Sequence of chain 17.A:
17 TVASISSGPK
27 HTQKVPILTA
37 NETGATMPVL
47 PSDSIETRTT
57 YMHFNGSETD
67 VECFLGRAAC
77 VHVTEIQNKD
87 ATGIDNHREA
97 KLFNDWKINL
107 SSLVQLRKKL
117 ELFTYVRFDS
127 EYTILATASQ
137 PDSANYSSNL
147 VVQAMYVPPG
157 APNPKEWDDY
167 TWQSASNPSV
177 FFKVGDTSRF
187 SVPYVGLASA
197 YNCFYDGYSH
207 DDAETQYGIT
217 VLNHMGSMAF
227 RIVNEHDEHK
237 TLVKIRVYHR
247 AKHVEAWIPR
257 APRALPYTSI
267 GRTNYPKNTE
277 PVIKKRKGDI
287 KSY

Sequence of chain 17.C:
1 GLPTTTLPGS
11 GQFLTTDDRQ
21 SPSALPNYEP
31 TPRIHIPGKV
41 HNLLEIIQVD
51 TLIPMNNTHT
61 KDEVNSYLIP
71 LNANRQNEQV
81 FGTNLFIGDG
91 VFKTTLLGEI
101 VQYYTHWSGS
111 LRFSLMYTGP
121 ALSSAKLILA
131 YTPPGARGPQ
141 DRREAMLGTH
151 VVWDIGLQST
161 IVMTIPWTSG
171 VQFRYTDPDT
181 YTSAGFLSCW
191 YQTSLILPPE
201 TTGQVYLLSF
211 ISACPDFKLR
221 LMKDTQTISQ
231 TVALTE

Binding-site contacts:
Ligand atom C3C contacts residue TYR128 of chain 17.A at 3.9 Å (hydrophobic).
Ligand atom C4 contacts residue TYR152 of chain 17.A at 3.9 Å (hydrophobic).
Ligand atom C3 contacts residue PRO174 of chain 17.A at 3.8 Å (hydrophobic).
Ligand atom C4 contacts residue MET224 of chain 17.A at 3.8 Å (hydrophobic).
Ligand atom C6B contacts residue TYR197 of chain 17.A at 3.6 Å (hydrophobic).
Ligand atom C4C contacts residue TYR152 of chain 17.A at 3.8 Å (hydrophobic).
Ligand atom C31 contacts residue ALA150 of chain 17.A at 3.5 Å (hydrophobic).
Ligand atom C6B contacts residue LEU106 of chain 17.A at 3.9 Å (hydrophobic).
Ligand atom C7C contacts residue TYR197 of chain 17.A at 3.8 Å (hydrophobic).
Ligand atom C1B contacts residue MET221 of chain 17.A at 3.8 Å (hydrophobic).
Ligand atom C4A contacts residue ASN219 of chain 17.A at 3.5 Å.
Ligand atom N3A contacts residue ASN219 of chain 17.A at 3.0 Å (h-bond).
Ligand atom C5 contacts residue PHE186 of chain 17.A at 3.5 Å (hydrophobic).
Ligand atom C2C contacts residue VAL188 of chain 17.A at 3.2 Å (hydrophobic).
Ligand atom O1 contacts residue ALA24 of chain 17.C at 3.6 Å.
Ligand atom C31 contacts residue VAL176 of chain 17.A at 3.3 Å (hydrophobic).
Ligand atom N2 contacts residue ALA24 of chain 17.C at 3.4 Å.
Ligand atom O1B contacts residue TYR128 of chain 17.A at 3.9 Å.
Ligand atom O1 contacts residue VAL188 of chain 17.A at 3.8 Å.
Ligand atom C5B contacts residue LEU106 of chain 17.A at 3.5 Å (hydrophobic).
Ligand atom C31 contacts residue PRO174 of chain 17.A at 3.4 Å (hydrophobic).
Ligand atom CM1 contacts residue SER107 of chain 17.A at 3.9 Å.
Ligand atom C3B contacts residue MET221 of chain 17.A at 3.8 Å (hydrophobic).
Ligand atom C4 contacts residue PHE186 of chain 17.A at 3.6 Å (hydrophobic).
Ligand atom O1B contacts residue MET221 of chain 17.A at 3.4 Å.
Ligand atom O1 contacts residue TYR152 of chain 17.A at 3.9 Å.
Ligand atom C5 contacts residue TYR152 of chain 17.A at 3.8 Å (hydrophobic).
Ligand atom C4B contacts residue LEU106 of chain 17.A at 3.7 Å (hydrophobic).
Ligand atom C7C contacts residue TYR128 of chain 17.A at 3.6 Å (hydrophobic).
Ligand atom C2B contacts residue MET221 of chain 17.A at 3.5 Å (hydrophobic).
Ligand atom C6C contacts residue MET221 of chain 17.A at 3.7 Å (hydrophobic).
Ligand atom C31 contacts residue SER175 of chain 17.A at 3.6 Å.
Ligand atom C3 contacts residue PHE186 of chain 17.A at 3.8 Å (hydrophobic).
Ligand atom C5C contacts residue ILE104 of chain 17.A at 3.8 Å (hydrophobic).
Ligand atom C5B contacts residue TYR197 of chain 17.A at 3.7 Å (hydrophobic).
Ligand atom C6C contacts residue VAL191 of chain 17.A at 3.2 Å (hydrophobic).
Ligand atom N2 contacts residue PHE186 of chain 17.A at 3.7 Å.
Ligand atom O1 contacts residue PHE186 of chain 17.A at 3.5 Å.
Ligand atom C5C contacts residue TYR128 of chain 17.A at 3.5 Å (hydrophobic).
Ligand atom C3C contacts residue VAL188 of chain 17.A at 3.3 Å (hydrophobic).

The small molecule below binds the protein below.
Small molecule (SMILES): Cc1cc(CCCCCCCOc2ccc(C3=N[C@@H](C)CO3)cc2)on1